This small molecule binds to this protein.
Small molecule (SMILES): CCc1ccc([C@H]2C[C@@H](C(F)(F)F)n3ncc(C(=O)O)c3N2)cc1

Sequence of chain 1.A:
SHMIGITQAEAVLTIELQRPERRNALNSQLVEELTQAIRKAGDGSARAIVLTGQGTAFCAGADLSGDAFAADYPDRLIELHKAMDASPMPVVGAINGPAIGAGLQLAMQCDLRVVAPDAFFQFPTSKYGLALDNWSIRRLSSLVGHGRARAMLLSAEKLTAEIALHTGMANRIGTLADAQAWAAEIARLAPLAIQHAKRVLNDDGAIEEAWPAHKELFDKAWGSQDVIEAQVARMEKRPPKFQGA

Binding-site contacts:
Ligand atom F57 contacts residue GLN123 of chain 1.A at 3.2 Å.
Ligand atom C1 contacts residue ASP151 of chain 1.A at 3.5 Å.
Ligand atom C11 contacts residue LYS100 of chain 1.A at 3.9 Å.
Ligand atom C13 contacts residue LEU95 of chain 1.A at 3.8 Å (hydrophobic).
Ligand atom C33 contacts residue ASP103 of chain 1.A at 3.9 Å.
Ligand atom C33 contacts residue ILE225 of chain 1.A at 4.0 Å (hydrophobic).
Ligand atom F58 contacts residue LEU95 of chain 1.A at 3.3 Å.
Ligand atom C7 contacts residue HIS99 of chain 1.A at 4.1 Å.
Ligand atom C3 contacts residue ASP151 of chain 1.A at 3.5 Å.
Ligand atom F57 contacts residue LEU95 of chain 1.A at 3.5 Å.
Ligand atom C5 contacts residue ILE96 of chain 1.A at 3.8 Å (hydrophobic).
Ligand atom F56 contacts residue LEU95 of chain 1.A at 3.8 Å.
Ligand atom C11 contacts residue HIS99 of chain 1.A at 3.8 Å.
Ligand atom C13 contacts residue HIS99 of chain 1.A at 4.1 Å.
Ligand atom N6 contacts residue ASP151 of chain 1.A at 3.7 Å.
Ligand atom C5 contacts residue ASP151 of chain 1.A at 3.6 Å.
Ligand atom F56 contacts residue HIS99 of chain 1.A at 3.0 Å.
Ligand atom C8 contacts residue TRP153 of chain 1.A at 3.5 Å (hydrophobic).
Ligand atom C32 contacts residue ASP103 of chain 1.A at 3.5 Å.
Ligand atom C9 contacts residue GLN127 of chain 1.A at 3.6 Å.
Ligand atom C2 contacts residue ASP151 of chain 1.A at 4.1 Å.
Ligand atom C2 contacts residue HIS99 of chain 1.A at 3.9 Å.
Ligand atom C20 contacts residue ILE96 of chain 1.A at 3.8 Å (hydrophobic).
Ligand atom C17 contacts residue ILE96 of chain 1.A at 3.7 Å (hydrophobic).
Ligand atom F58 contacts residue ILE96 of chain 1.A at 3.7 Å.
Ligand atom C12 contacts residue HIS99 of chain 1.A at 3.8 Å.
Ligand atom F57 contacts residue ASP151 of chain 1.A at 4.1 Å.
Ligand atom C32 contacts residue ILE225 of chain 1.A at 4.1 Å (hydrophobic).
Ligand atom C18 contacts residue ASP151 of chain 1.A at 3.6 Å.
Ligand atom C13 contacts residue GLN123 of chain 1.A at 3.8 Å.
Ligand atom C18 contacts residue ILE96 of chain 1.A at 3.9 Å (hydrophobic).
Ligand atom N4 contacts residue ILE96 of chain 1.A at 4.0 Å.
Ligand atom C9 contacts residue TRP153 of chain 1.A at 4.0 Å (hydrophobic).
Ligand atom C17 contacts residue ASP151 of chain 1.A at 3.6 Å.
Ligand atom F58 contacts residue HIS99 of chain 1.A at 3.9 Å.
Ligand atom C8 contacts residue GLN127 of chain 1.A at 4.0 Å.
Ligand atom C32 contacts residue HIS99 of chain 1.A at 4.0 Å.
Ligand atom N4 contacts residue ASP151 of chain 1.A at 3.4 Å.
Ligand atom N19 contacts residue ASP151 of chain 1.A at 3.6 Å.
Ligand atom F56 contacts residue GLN123 of chain 1.A at 3.2 Å.